Sequence of chain 1.A:
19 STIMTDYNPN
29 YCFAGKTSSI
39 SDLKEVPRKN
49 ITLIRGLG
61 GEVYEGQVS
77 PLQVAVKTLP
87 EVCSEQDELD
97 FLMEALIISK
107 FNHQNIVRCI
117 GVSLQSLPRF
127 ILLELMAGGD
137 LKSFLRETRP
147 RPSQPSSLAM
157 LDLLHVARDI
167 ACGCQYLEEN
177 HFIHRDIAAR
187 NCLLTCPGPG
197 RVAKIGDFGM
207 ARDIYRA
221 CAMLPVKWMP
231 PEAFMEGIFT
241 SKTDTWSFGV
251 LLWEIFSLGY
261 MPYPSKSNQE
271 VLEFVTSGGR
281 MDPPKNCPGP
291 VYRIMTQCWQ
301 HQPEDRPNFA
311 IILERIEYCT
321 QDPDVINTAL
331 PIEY

Binding-site contacts:
Ligand atom C11 contacts residue MET132 of chain 1.A at 3.7 Å (hydrophobic).
Ligand atom N9 contacts residue EDO1 of chain 1.D at 2.7 Å (h-bond).
Ligand atom C23 contacts residue ALA133 of chain 1.A at 3.6 Å (hydrophobic).
Ligand atom C15 contacts residue MET132 of chain 1.A at 3.5 Å (hydrophobic).
Ligand atom C24 contacts residue LEU131 of chain 1.A at 3.9 Å (hydrophobic).
Ligand atom C6 contacts residue LEU129 of chain 1.A at 3.8 Å (hydrophobic).
Ligand atom C3 contacts residue LEU189 of chain 1.A at 3.6 Å (hydrophobic).
Ligand atom O20 contacts residue MET132 of chain 1.A at 2.7 Å (h-bond).
Ligand atom C1 contacts residue LEU189 of chain 1.A at 3.6 Å (hydrophobic).
Ligand atom C15 contacts residue LEU55 of chain 1.A at 3.8 Å (hydrophobic).
Ligand atom C6 contacts residue VAL113 of chain 1.A at 3.9 Å (hydrophobic).
Ligand atom C4 contacts residue ALA81 of chain 1.A at 3.5 Å (hydrophobic).
Ligand atom N19 contacts residue GLY202 of chain 1.A at 3.3 Å (h-bond).
Ligand atom N19 contacts residue LYS83 of chain 1.A at 3.8 Å.
Ligand atom C6 contacts residue LEU189 of chain 1.A at 3.7 Å (hydrophobic).
Ligand atom C24 contacts residue ARG53 of chain 1.A at 3.4 Å.
Ligand atom C5 contacts residue LEU189 of chain 1.A at 3.7 Å (hydrophobic).
Ligand atom C13 contacts residue LEU55 of chain 1.A at 3.7 Å (hydrophobic).
Ligand atom C16 contacts residue MET132 of chain 1.A at 3.7 Å (hydrophobic).
Ligand atom C13 contacts residue MET132 of chain 1.A at 3.1 Å (hydrophobic).
Ligand atom C1 contacts residue EDO1 of chain 1.D at 3.6 Å.
Ligand atom N19 contacts residue LEU129 of chain 1.A at 3.7 Å.
Ligand atom C2 contacts residue LEU189 of chain 1.A at 3.6 Å (hydrophobic).
Ligand atom C4 contacts residue LEU189 of chain 1.A at 3.7 Å (hydrophobic).
Ligand atom N9 contacts residue LEU189 of chain 1.A at 3.9 Å.
Ligand atom C8 contacts residue LEU189 of chain 1.A at 3.9 Å (hydrophobic).
Ligand atom C22 contacts residue ASP136 of chain 1.A at 3.8 Å.
Ligand atom O20 contacts residue LEU131 of chain 1.A at 3.7 Å.
Ligand atom C24 contacts residue ALA133 of chain 1.A at 3.9 Å (hydrophobic).
Ligand atom C24 contacts residue LEU55 of chain 1.A at 3.8 Å (hydrophobic).
Ligand atom C18 contacts residue GLY202 of chain 1.A at 3.4 Å.
Ligand atom C5 contacts residue GLY202 of chain 1.A at 3.8 Å.
Ligand atom C22 contacts residue EDO1 of chain 1.D at 3.8 Å.
Ligand atom C22 contacts residue LEU189 of chain 1.A at 3.7 Å (hydrophobic).
Ligand atom C18 contacts residue LYS83 of chain 1.A at 3.8 Å.
Ligand atom O20 contacts residue ALA81 of chain 1.A at 3.6 Å.
Ligand atom C4 contacts residue GLU130 of chain 1.A at 3.5 Å.
Ligand atom C18 contacts residue LEU129 of chain 1.A at 3.6 Å (hydrophobic).
Ligand atom C8 contacts residue EDO1 of chain 1.D at 3.8 Å.
Ligand atom C3 contacts residue GLY202 of chain 1.A at 3.8 Å.

A protein and the small-molecule ligand that binds it are described below.
Small molecule (SMILES): CCc1cc2c(cc1N1CCC(N3CCOCC3)CC1)C(C)(C)c1[nH]c3cc(C#N)ccc3c1C2=O